Sequence of chain 1.E:
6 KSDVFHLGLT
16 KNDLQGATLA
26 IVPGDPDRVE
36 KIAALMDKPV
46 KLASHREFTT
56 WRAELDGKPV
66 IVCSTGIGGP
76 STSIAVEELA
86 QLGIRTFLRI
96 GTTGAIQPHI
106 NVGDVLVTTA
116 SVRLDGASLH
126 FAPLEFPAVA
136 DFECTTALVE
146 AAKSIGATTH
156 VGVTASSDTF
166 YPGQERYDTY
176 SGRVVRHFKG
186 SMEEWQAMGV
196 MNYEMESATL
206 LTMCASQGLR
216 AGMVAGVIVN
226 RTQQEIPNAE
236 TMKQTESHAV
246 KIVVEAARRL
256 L

Sequence of chain 1.F:
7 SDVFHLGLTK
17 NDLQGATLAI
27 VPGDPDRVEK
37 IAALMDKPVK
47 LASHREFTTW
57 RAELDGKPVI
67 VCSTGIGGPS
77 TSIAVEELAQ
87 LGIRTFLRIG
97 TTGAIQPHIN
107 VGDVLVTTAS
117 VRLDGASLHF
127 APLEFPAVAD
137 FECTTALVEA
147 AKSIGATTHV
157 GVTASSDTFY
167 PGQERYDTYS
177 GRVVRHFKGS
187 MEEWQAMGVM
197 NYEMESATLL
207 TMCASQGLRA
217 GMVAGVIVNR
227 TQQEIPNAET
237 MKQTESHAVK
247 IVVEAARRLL

Binding-site contacts:
Ligand atom OAA contacts residue GLY99 of chain 1.F at 3.5 Å.
Ligand atom SE contacts residue GLY99 of chain 1.F at 3.8 Å.
Ligand atom CAF contacts residue PHE165 of chain 1.F at 3.9 Å (hydrophobic).
Ligand atom CAR contacts residue ARG171 of chain 1.F at 3.8 Å.
Ligand atom NAM contacts residue PHE165 of chain 1.F at 3.6 Å.
Ligand atom SE contacts residue THR98 of chain 1.F at 3.7 Å.
Ligand atom OAB contacts residue GLU199 of chain 1.F at 3.3 Å.
Ligand atom OAA contacts residue ARG171 of chain 1.F at 2.8 Å (salt-bridge).
Ligand atom CAS contacts residue GLN169 of chain 1.F at 3.7 Å.
Ligand atom SE contacts residue ILE223 of chain 1.F at 3.6 Å.
Ligand atom CAR contacts residue PHE165 of chain 1.F at 3.7 Å (hydrophobic).
Ligand atom CAQ contacts residue GLY99 of chain 1.F at 3.4 Å.
Ligand atom CAH contacts residue ARG171 of chain 1.F at 3.6 Å.
Ligand atom CAS contacts residue PHE165 of chain 1.F at 3.8 Å (hydrophobic).
Ligand atom CAK contacts residue MET200 of chain 1.F at 3.9 Å (hydrophobic).
Ligand atom OAC contacts residue HIS11 of chain 1.E at 2.7 Å (h-bond).
Ligand atom OAB contacts residue MET200 of chain 1.F at 3.4 Å.
Ligand atom CAE contacts residue PHE165 of chain 1.F at 3.8 Å (hydrophobic).
Ligand atom CAR contacts residue GLY99 of chain 1.F at 3.5 Å.
Ligand atom OAB contacts residue TYR198 of chain 1.F at 3.6 Å.
Ligand atom OAN contacts residue THR97 of chain 1.F at 3.3 Å (h-bond).
Ligand atom NAM contacts residue TYR198 of chain 1.F at 3.6 Å.
Ligand atom CAR contacts residue GLN169 of chain 1.F at 3.7 Å.
Ligand atom OAB contacts residue GLN169 of chain 1.F at 2.9 Å (h-bond).
Ligand atom CAQ contacts residue THR98 of chain 1.F at 3.6 Å.
Ligand atom CAJ contacts residue HIS11 of chain 1.E at 3.4 Å.
Ligand atom CAD contacts residue PHE165 of chain 1.F at 3.8 Å (hydrophobic).
Ligand atom OAN contacts residue PO41 of chain 1.T at 3.8 Å.
Ligand atom OAA contacts residue GLN169 of chain 1.F at 3.6 Å.
Ligand atom CAI contacts residue THR98 of chain 1.F at 3.7 Å.
Ligand atom NAM contacts residue GLN169 of chain 1.F at 2.8 Å (h-bond).
Ligand atom CAG contacts residue ILE223 of chain 1.F at 3.8 Å (hydrophobic).
Ligand atom CAS contacts residue TYR198 of chain 1.F at 3.5 Å (hydrophobic).
Ligand atom CAJ contacts residue ILE72 of chain 1.F at 3.8 Å (hydrophobic).
Ligand atom CAD contacts residue PHE10 of chain 1.E at 3.6 Å (hydrophobic).
Ligand atom NAT contacts residue THR97 of chain 1.F at 3.7 Å.
Ligand atom CAF contacts residue PRO232 of chain 1.F at 3.7 Å (hydrophobic).
Ligand atom CAF contacts residue GLU230 of chain 1.F at 3.9 Å.
Ligand atom CAL contacts residue THR97 of chain 1.F at 3.2 Å.
Ligand atom CAP contacts residue ILE223 of chain 1.F at 3.9 Å (hydrophobic).

This small molecule binds to this protein.
Small molecule (SMILES): O=c1[nH]c(=O)n(COCCO)cc1[Se]c1ccccc1